Binding-site contacts:
Ligand atom C5 contacts residue THR1100 of chain 1.B at 4.4 Å.
Ligand atom O5 contacts residue ASN1098 of chain 1.B at 2.4 Å (h-bond).
Ligand atom C4 contacts residue HIS1101 of chain 1.B at 4.3 Å.
Ligand atom C1 contacts residue THR1100 of chain 1.B at 3.4 Å.
Ligand atom O7 contacts residue ASN1098 of chain 1.B at 3.4 Å (h-bond).
Ligand atom C5 contacts residue HIS1101 of chain 1.B at 3.6 Å.
Ligand atom N2 contacts residue ASN1098 of chain 1.B at 2.9 Å (h-bond).
Ligand atom C1 contacts residue ASN1098 of chain 1.B at 1.4 Å.
Ligand atom O4 contacts residue HIS1101 of chain 1.B at 4.2 Å.
Ligand atom C5 contacts residue PHE1103 of chain 1.B at 4.3 Å (hydrophobic).
Ligand atom C2 contacts residue THR1100 of chain 1.B at 3.6 Å.
Ligand atom C1 contacts residue HIS1101 of chain 1.B at 4.1 Å.
Ligand atom C8 contacts residue THR1100 of chain 1.B at 4.3 Å.
Ligand atom C5 contacts residue ASN1098 of chain 1.B at 3.7 Å.
Ligand atom C6 contacts residue PHE1103 of chain 1.B at 3.9 Å (hydrophobic).
Ligand atom C7 contacts residue THR1100 of chain 1.B at 4.4 Å.
Ligand atom C2 contacts residue ASN1098 of chain 1.B at 2.4 Å.
Ligand atom C8 contacts residue ASN1098 of chain 1.B at 3.5 Å.
Ligand atom C3 contacts residue HIS1101 of chain 1.B at 4.2 Å.
Ligand atom C3 contacts residue ASN1098 of chain 1.B at 3.8 Å.
Ligand atom C3 contacts residue THR1100 of chain 1.B at 3.6 Å.
Ligand atom N2 contacts residue THR1100 of chain 1.B at 3.3 Å (h-bond).
Ligand atom C7 contacts residue ASN1098 of chain 1.B at 3.3 Å.
Ligand atom O5 contacts residue HIS1101 of chain 1.B at 4.2 Å.
Ligand atom O5 contacts residue THR1100 of chain 1.B at 4.3 Å.
Ligand atom C4 contacts residue ASN1098 of chain 1.B at 4.2 Å.
Ligand atom O5 contacts residue PHE1103 of chain 1.B at 4.0 Å.

This protein binds this small molecule.
Small molecule (SMILES): CC(=O)N[C@@H]1[C@@H](O)[C@H](O)[C@@H](CO)O[C@H]1O

Sequence of chain 1.B:
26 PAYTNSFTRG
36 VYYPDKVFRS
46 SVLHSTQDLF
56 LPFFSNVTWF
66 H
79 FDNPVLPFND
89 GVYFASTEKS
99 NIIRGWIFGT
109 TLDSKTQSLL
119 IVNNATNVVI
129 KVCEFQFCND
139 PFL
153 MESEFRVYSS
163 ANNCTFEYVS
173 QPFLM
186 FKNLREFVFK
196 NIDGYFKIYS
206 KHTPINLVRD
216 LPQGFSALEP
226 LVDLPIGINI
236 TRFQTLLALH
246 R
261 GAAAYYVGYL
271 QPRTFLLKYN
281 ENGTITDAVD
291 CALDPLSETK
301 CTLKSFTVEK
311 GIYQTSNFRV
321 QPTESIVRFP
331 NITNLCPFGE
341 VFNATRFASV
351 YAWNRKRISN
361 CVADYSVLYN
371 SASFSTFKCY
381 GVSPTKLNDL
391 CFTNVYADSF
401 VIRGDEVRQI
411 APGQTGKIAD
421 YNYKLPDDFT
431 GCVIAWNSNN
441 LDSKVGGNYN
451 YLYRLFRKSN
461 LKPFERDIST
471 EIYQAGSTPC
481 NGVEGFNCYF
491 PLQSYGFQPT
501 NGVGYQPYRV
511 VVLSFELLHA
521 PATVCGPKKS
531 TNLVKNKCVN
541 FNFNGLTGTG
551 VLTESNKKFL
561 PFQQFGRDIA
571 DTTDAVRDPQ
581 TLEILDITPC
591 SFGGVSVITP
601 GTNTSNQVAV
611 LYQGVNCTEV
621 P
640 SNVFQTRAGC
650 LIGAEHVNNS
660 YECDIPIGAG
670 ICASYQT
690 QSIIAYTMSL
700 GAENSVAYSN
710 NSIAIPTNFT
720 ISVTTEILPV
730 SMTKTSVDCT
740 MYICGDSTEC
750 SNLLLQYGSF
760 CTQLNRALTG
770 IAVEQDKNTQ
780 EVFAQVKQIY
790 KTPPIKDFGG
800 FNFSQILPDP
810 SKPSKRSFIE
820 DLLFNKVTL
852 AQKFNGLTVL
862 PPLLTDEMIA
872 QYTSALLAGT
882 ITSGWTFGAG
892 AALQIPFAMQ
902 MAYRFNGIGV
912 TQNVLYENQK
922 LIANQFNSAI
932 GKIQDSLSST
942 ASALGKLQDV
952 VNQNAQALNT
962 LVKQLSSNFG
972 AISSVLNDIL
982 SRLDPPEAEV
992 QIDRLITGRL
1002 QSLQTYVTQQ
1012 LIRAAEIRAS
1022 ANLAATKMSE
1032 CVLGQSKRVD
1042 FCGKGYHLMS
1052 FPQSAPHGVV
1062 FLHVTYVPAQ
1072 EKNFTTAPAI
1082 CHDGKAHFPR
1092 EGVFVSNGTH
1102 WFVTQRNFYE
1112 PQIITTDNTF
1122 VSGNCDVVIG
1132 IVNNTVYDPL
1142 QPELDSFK